Binding-site contacts:
Ligand atom C3 contacts residue PHE65 of chain 1.B at 4.2 Å (hydrophobic).
Ligand atom O7 contacts residue GLN254 of chain 1.C at 4.1 Å.
Ligand atom O5 contacts residue ASN255 of chain 1.C at 2.5 Å (h-bond).
Ligand atom C3 contacts residue ASN255 of chain 1.C at 3.8 Å.
Ligand atom C8 contacts residue GLN64 of chain 1.B at 3.0 Å.
Ligand atom O6 contacts residue HIS30 of chain 1.B at 3.0 Å (h-bond).
Ligand atom O7 contacts residue GLN64 of chain 1.B at 3.9 Å.
Ligand atom C5 contacts residue GLY29 of chain 1.B at 4.1 Å.
Ligand atom C6 contacts residue GLY107 of chain 1.A at 4.2 Å.
Ligand atom O7 contacts residue PHE256 of chain 1.C at 3.9 Å.
Ligand atom C1 contacts residue ASN255 of chain 1.C at 1.5 Å.
Ligand atom C6 contacts residue PHE65 of chain 1.B at 3.5 Å (hydrophobic).
Ligand atom C7 contacts residue ASN255 of chain 1.C at 3.4 Å.
Ligand atom N2 contacts residue ASN255 of chain 1.C at 2.9 Å (h-bond).
Ligand atom C7 contacts residue HIS30 of chain 1.B at 4.2 Å.
Ligand atom C7 contacts residue GLY29 of chain 1.B at 3.5 Å.
Ligand atom C1 contacts residue THR257 of chain 1.C at 3.4 Å.
Ligand atom C8 contacts residue HIS30 of chain 1.B at 3.5 Å.
Ligand atom C5 contacts residue PHE65 of chain 1.B at 3.3 Å (hydrophobic).
Ligand atom O6 contacts residue PHE65 of chain 1.B at 2.8 Å (h-bond).
Ligand atom O7 contacts residue ASN255 of chain 1.C at 3.4 Å (h-bond).
Ligand atom O6 contacts residue GLY29 of chain 1.B at 3.6 Å.
Ligand atom C6 contacts residue HIS30 of chain 1.B at 3.7 Å.
Ligand atom C8 contacts residue PHE256 of chain 1.C at 3.7 Å (hydrophobic).
Ligand atom C6 contacts residue GLY29 of chain 1.B at 3.9 Å.
Ligand atom C4 contacts residue PHE65 of chain 1.B at 3.5 Å (hydrophobic).
Ligand atom O6 contacts residue GLY107 of chain 1.A at 4.1 Å.
Ligand atom O7 contacts residue TYR28 of chain 1.B at 3.5 Å.
Ligand atom O7 contacts residue GLY29 of chain 1.B at 2.9 Å (h-bond).
Ligand atom C7 contacts residue GLN64 of chain 1.B at 3.9 Å.
Ligand atom N2 contacts residue THR257 of chain 1.C at 4.2 Å.
Ligand atom O4 contacts residue PHE65 of chain 1.B at 2.8 Å (h-bond).
Ligand atom C7 contacts residue PHE256 of chain 1.C at 3.8 Å (hydrophobic).
Ligand atom C5 contacts residue ASN255 of chain 1.C at 3.7 Å.
Ligand atom C2 contacts residue ASN255 of chain 1.C at 2.5 Å.
Ligand atom N2 contacts residue GLY29 of chain 1.B at 4.2 Å.
Ligand atom O4 contacts residue GLY66 of chain 1.B at 4.0 Å.
Ligand atom C8 contacts residue GLN330 of chain 1.C at 4.0 Å.
Ligand atom O4 contacts residue GLY29 of chain 1.B at 4.0 Å.
Ligand atom C8 contacts residue GLY29 of chain 1.B at 3.3 Å.

Sequence of chain 1.B:
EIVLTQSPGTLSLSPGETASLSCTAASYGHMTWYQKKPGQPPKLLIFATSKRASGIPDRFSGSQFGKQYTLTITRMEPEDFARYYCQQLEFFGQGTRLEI

The small molecule below binds the protein below.
Small molecule (SMILES): CC(=O)N[C@H]1[C@H](O[C@H]2[C@H](O)[C@@H](NC(C)=O)CO[C@@H]2CO)O[C@H](CO)[C@@H](O[C@@H]2O[C@H](CO[C@H]3O[C@H](CO)[C@@H](O)[C@H](O)[C@@H]3O)[C@@H](O)[C@H](O[C@H]3O[C@H](CO)[C@@H](O)[C@H](O)[C@@H]3O)[C@@H]2O)[C@@H]1O

Sequence of chain 1.C:
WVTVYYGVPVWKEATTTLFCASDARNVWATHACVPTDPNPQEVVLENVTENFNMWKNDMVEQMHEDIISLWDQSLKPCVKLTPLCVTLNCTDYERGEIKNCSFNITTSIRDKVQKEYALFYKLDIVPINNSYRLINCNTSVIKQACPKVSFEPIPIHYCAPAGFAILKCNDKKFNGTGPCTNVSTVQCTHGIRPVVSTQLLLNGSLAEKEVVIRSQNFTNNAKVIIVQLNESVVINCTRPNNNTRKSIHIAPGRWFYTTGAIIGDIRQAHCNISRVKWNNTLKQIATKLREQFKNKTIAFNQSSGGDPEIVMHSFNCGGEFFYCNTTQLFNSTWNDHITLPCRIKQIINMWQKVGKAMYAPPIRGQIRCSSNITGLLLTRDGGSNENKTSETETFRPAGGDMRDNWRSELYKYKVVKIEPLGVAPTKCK

Sequence of chain 1.A:
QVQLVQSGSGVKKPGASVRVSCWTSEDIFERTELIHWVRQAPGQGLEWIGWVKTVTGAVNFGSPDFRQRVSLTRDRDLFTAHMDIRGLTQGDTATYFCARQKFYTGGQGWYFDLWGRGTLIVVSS